A small-molecule ligand and the protein it binds are described below.
Small molecule (SMILES): CC(=O)N[C@@H]1[C@@H](O[C@@H]2O[C@@H](C)[C@@H](O)[C@@H](O)[C@@H]2O)[C@H](O[C@H]2O[C@H](CO)[C@H](O)[C@H](O[C@]3(C(=O)O)C[C@H](O)[C@@H](NC(C)=O)[C@H]([C@H](O)[C@H](O)CO)O3)[C@H]2O)[C@@H](CO)O[C@H]1O

Sequence of chain 1.C:
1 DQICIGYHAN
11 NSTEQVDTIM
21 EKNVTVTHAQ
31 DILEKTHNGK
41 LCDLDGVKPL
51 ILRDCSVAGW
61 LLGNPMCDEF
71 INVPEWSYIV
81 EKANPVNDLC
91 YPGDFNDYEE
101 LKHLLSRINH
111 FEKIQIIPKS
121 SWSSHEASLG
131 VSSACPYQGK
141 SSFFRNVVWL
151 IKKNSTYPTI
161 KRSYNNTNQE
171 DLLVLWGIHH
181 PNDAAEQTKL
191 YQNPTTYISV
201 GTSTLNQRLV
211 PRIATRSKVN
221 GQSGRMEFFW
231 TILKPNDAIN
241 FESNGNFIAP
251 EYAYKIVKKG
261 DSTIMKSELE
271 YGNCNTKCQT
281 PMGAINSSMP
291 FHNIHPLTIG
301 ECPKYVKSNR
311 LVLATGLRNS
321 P

Binding-site contacts:
Ligand atom C11 contacts residue VAL131 of chain 1.C at 3.7 Å (hydrophobic).
Ligand atom C8 contacts residue TYR91 of chain 1.C at 3.9 Å (hydrophobic).
Ligand atom C4 contacts residue GLN222 of chain 1.C at 3.6 Å.
Ligand atom C11 contacts residue LEU190 of chain 1.C at 4.0 Å (hydrophobic).
Ligand atom O3 contacts residue GLN222 of chain 1.C at 3.5 Å (h-bond).
Ligand atom O6 contacts residue GLN222 of chain 1.C at 4.0 Å.
Ligand atom O3 contacts residue LYS218 of chain 1.C at 2.7 Å (salt-bridge).
Ligand atom C1 contacts residue SER133 of chain 1.C at 3.6 Å.
Ligand atom O1A contacts residue SER132 of chain 1.C at 2.6 Å (h-bond).
Ligand atom C1 contacts residue SER132 of chain 1.C at 3.5 Å.
Ligand atom O1B contacts residue SER133 of chain 1.C at 2.7 Å (h-bond).
Ligand atom C9 contacts residue TYR91 of chain 1.C at 3.4 Å (hydrophobic).
Ligand atom O7 contacts residue GLU186 of chain 1.C at 3.9 Å.
Ligand atom O8 contacts residue GLN222 of chain 1.C at 3.1 Å (h-bond).
Ligand atom O9 contacts residue GLY224 of chain 1.C at 3.9 Å.
Ligand atom C11 contacts residue LEU129 of chain 1.C at 3.4 Å (hydrophobic).
Ligand atom O9 contacts residue TYR91 of chain 1.C at 3.2 Å (h-bond).
Ligand atom O8 contacts residue TYR91 of chain 1.C at 3.1 Å (h-bond).
Ligand atom O9 contacts residue ASN182 of chain 1.C at 3.4 Å (h-bond).
Ligand atom C11 contacts residue GLY130 of chain 1.C at 3.8 Å.
Ligand atom O1B contacts residue SER132 of chain 1.C at 3.4 Å.
Ligand atom C5 contacts residue VAL131 of chain 1.C at 3.9 Å (hydrophobic).
Ligand atom C7 contacts residue TRP149 of chain 1.C at 3.8 Å (hydrophobic).
Ligand atom O10 contacts residue LEU190 of chain 1.C at 3.0 Å.
Ligand atom O9 contacts residue GLU186 of chain 1.C at 2.9 Å (salt-bridge).
Ligand atom O1B contacts residue GLN222 of chain 1.C at 3.7 Å.
Ligand atom O9 contacts residue HIS179 of chain 1.C at 3.5 Å (h-bond).
Ligand atom C6 contacts residue GLU186 of chain 1.C at 3.8 Å.
Ligand atom C1 contacts residue GLN222 of chain 1.C at 3.4 Å.
Ligand atom N5 contacts residue VAL131 of chain 1.C at 3.0 Å (h-bond).
Ligand atom C4 contacts residue VAL131 of chain 1.C at 3.7 Å (hydrophobic).
Ligand atom C10 contacts residue VAL131 of chain 1.C at 3.8 Å (hydrophobic).
Ligand atom O1A contacts residue GLN222 of chain 1.C at 3.2 Å (h-bond).
Ligand atom O1A contacts residue SER133 of chain 1.C at 3.7 Å.
Ligand atom C8 contacts residue GLU186 of chain 1.C at 3.9 Å.
Ligand atom C3 contacts residue LYS218 of chain 1.C at 3.4 Å.
Ligand atom C9 contacts residue GLU186 of chain 1.C at 3.6 Å.
Ligand atom C9 contacts residue HIS179 of chain 1.C at 3.5 Å.
Ligand atom C10 contacts residue LEU190 of chain 1.C at 3.9 Å (hydrophobic).
Ligand atom O4 contacts residue GLN222 of chain 1.C at 2.6 Å (h-bond).